Sequence of chain 1.B:
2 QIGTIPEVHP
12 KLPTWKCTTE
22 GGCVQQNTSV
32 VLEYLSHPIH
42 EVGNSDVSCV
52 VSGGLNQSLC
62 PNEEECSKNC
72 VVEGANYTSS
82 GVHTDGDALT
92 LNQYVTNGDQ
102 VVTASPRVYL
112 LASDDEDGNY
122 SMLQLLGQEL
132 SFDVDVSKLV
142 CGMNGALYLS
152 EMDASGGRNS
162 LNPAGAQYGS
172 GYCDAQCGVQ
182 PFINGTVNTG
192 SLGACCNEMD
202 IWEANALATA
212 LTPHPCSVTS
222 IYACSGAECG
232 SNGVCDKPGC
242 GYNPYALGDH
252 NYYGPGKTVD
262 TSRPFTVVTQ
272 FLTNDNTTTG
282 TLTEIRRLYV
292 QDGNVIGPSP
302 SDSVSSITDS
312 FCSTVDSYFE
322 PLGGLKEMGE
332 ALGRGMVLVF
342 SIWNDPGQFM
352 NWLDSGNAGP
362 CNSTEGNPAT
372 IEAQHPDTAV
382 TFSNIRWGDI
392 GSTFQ

Binding-site contacts:
Ligand atom C4 contacts residue ASN28 of chain 1.B at 4.3 Å.
Ligand atom C1 contacts residue GLN26 of chain 1.B at 4.0 Å.
Ligand atom C8 contacts residue GLN26 of chain 1.B at 3.6 Å.
Ligand atom C5 contacts residue ASN28 of chain 1.B at 3.7 Å.
Ligand atom N2 contacts residue GLN26 of chain 1.B at 3.0 Å (h-bond).
Ligand atom N2 contacts residue ASN28 of chain 1.B at 2.9 Å (h-bond).
Ligand atom C1 contacts residue ASN28 of chain 1.B at 1.5 Å.
Ligand atom C3 contacts residue GLN26 of chain 1.B at 4.5 Å.
Ligand atom O5 contacts residue ASN28 of chain 1.B at 2.4 Å (h-bond).
Ligand atom C8 contacts residue GLN27 of chain 1.B at 3.8 Å.
Ligand atom C3 contacts residue ASN28 of chain 1.B at 3.9 Å.
Ligand atom C7 contacts residue ASN28 of chain 1.B at 3.1 Å.
Ligand atom C8 contacts residue ASN28 of chain 1.B at 4.1 Å.
Ligand atom O7 contacts residue ASN28 of chain 1.B at 3.2 Å (h-bond).
Ligand atom C2 contacts residue GLN26 of chain 1.B at 4.0 Å.
Ligand atom C2 contacts residue ASN28 of chain 1.B at 2.6 Å.
Ligand atom C7 contacts residue GLN26 of chain 1.B at 3.8 Å.

This protein binds this small molecule.
Small molecule (SMILES): CC(=O)N[C@@H]1[C@@H](O)[C@H](O)[C@@H](CO)O[C@H]1O